Binding-site contacts:
Ligand atom O3 contacts residue HIS194 of chain 1.A at 3.5 Å.
Ligand atom C contacts residue ASP167 of chain 1.A at 3.3 Å.
Ligand atom O contacts residue EJA205 of chain 1.A at 3.9 Å.
Ligand atom CA contacts residue MG1 of chain 1.J at 2.8 Å.
Ligand atom O contacts residue LEU362 of chain 1.A at 4.0 Å.
Ligand atom C contacts residue MG1 of chain 1.J at 2.8 Å.
Ligand atom CA contacts residue ARG242 of chain 1.A at 3.7 Å.
Ligand atom CB contacts residue TYR103 of chain 1.A at 3.4 Å (hydrophobic).
Ligand atom C contacts residue TRP107 of chain 1.A at 3.8 Å (hydrophobic).
Ligand atom OXT contacts residue EJA205 of chain 1.A at 4.0 Å.
Ligand atom CB contacts residue ARG242 of chain 1.A at 3.7 Å.
Ligand atom OXT contacts residue TYR103 of chain 1.A at 4.1 Å.
Ligand atom CB contacts residue ASN327 of chain 1.A at 3.9 Å.
Ligand atom OXT contacts residue SER105 of chain 1.A at 3.3 Å (h-bond).
Ligand atom O3 contacts residue TRP297 of chain 1.A at 4.0 Å.
Ligand atom O3 contacts residue ASP167 of chain 1.A at 2.9 Å (salt-bridge).
Ligand atom CA contacts residue EJA205 of chain 1.A at 3.1 Å.
Ligand atom C contacts residue TYR103 of chain 1.A at 3.3 Å (hydrophobic).
Ligand atom OXT contacts residue GLY106 of chain 1.A at 3.1 Å (h-bond).
Ligand atom CB contacts residue THR361 of chain 1.A at 3.4 Å.
Ligand atom O contacts residue TRP107 of chain 1.A at 3.7 Å.
Ligand atom CB contacts residue EJA205 of chain 1.A at 3.1 Å.
Ligand atom OXT contacts residue ASP167 of chain 1.A at 2.6 Å (salt-bridge).
Ligand atom OXT contacts residue ASP122 of chain 1.A at 4.0 Å.
Ligand atom CB contacts residue TRP297 of chain 1.A at 3.7 Å (hydrophobic).
Ligand atom O3 contacts residue ARG242 of chain 1.A at 3.0 Å (salt-bridge).
Ligand atom O3 contacts residue EJA205 of chain 1.A at 3.6 Å (h-bond).
Ligand atom OXT contacts residue TRP107 of chain 1.A at 2.7 Å (h-bond).
Ligand atom O3 contacts residue TYR103 of chain 1.A at 3.5 Å (h-bond).
Ligand atom O contacts residue SER105 of chain 1.A at 2.5 Å (h-bond).
Ligand atom O contacts residue MG1 of chain 1.J at 4.1 Å.
Ligand atom C contacts residue SER105 of chain 1.A at 3.4 Å.
Ligand atom O3 contacts residue MG1 of chain 1.J at 2.1 Å.
Ligand atom OXT contacts residue MG1 of chain 1.J at 2.1 Å.
Ligand atom CA contacts residue TYR103 of chain 1.A at 3.1 Å (hydrophobic).
Ligand atom C contacts residue GLY106 of chain 1.A at 3.9 Å.
Ligand atom O contacts residue THR361 of chain 1.A at 3.5 Å.
Ligand atom CA contacts residue ASP167 of chain 1.A at 3.5 Å.
Ligand atom O contacts residue TYR103 of chain 1.A at 3.4 Å (h-bond).
Ligand atom C contacts residue EJA205 of chain 1.A at 3.5 Å.

Sequence of chain 1.A:
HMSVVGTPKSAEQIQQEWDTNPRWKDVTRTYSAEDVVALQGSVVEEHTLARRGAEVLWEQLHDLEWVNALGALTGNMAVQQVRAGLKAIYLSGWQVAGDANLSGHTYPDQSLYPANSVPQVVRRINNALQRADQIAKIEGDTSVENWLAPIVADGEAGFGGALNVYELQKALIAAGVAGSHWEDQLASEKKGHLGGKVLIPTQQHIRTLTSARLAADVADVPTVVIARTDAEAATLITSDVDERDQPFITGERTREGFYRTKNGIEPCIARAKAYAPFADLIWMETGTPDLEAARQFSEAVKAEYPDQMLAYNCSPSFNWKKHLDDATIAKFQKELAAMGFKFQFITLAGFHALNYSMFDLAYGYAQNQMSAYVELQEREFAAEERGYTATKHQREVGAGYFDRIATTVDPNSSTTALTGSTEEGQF

This small molecule binds to this protein.
Small molecule (SMILES): CC(=O)C(=O)O